The protein below binds the small molecule below.
Small molecule (SMILES): Fc1cccc(CCNCCNc2ccnc(-n3ccnc3)n2)c1

Binding-site contacts:
Ligand atom C3' contacts residue LEU41 of chain 1.A at 3.9 Å (hydrophobic).
Ligand atom C14 contacts residue HEM1 of chain 1.C at 3.8 Å.
Ligand atom F7' contacts residue MET40 of chain 1.A at 3.1 Å.
Ligand atom C5' contacts residue TRP10 of chain 1.B at 4.0 Å (hydrophobic).
Ligand atom C4' contacts residue MET40 of chain 1.A at 4.0 Å (hydrophobic).
Ligand atom C16 contacts residue PRO269 of chain 1.A at 3.8 Å (hydrophobic).
Ligand atom N11 contacts residue ALA270 of chain 1.A at 3.8 Å.
Ligand atom N13 contacts residue VAL271 of chain 1.A at 3.4 Å.
Ligand atom N17 contacts residue HEM1 of chain 1.C at 2.7 Å (h-bond).
Ligand atom N01 contacts residue HEM1 of chain 1.C at 2.3 Å.
Ligand atom C2' contacts residue TYR410 of chain 1.A at 3.6 Å (hydrophobic).
Ligand atom C2' contacts residue MET40 of chain 1.A at 3.8 Å (hydrophobic).
Ligand atom C12 contacts residue VAL271 of chain 1.A at 3.4 Å (hydrophobic).
Ligand atom C15 contacts residue VAL271 of chain 1.A at 3.9 Å (hydrophobic).
Ligand atom C15 contacts residue GLN182 of chain 1.A at 3.2 Å.
Ligand atom N11 contacts residue PRO269 of chain 1.A at 3.3 Å.
Ligand atom F7' contacts residue TYR410 of chain 1.A at 3.8 Å.
Ligand atom C14 contacts residue VAL271 of chain 1.A at 3.7 Å (hydrophobic).
Ligand atom C22 contacts residue HEM1 of chain 1.C at 3.2 Å.
Ligand atom C4' contacts residue TRP10 of chain 1.B at 4.0 Å (hydrophobic).
Ligand atom C05 contacts residue GLY290 of chain 1.A at 3.9 Å.
Ligand atom C02 contacts residue HEM1 of chain 1.C at 3.2 Å.
Ligand atom C05 contacts residue HEM1 of chain 1.C at 3.4 Å.
Ligand atom C22 contacts residue TRP382 of chain 1.A at 4.0 Å (hydrophobic).
Ligand atom N20 contacts residue HEM1 of chain 1.C at 3.3 Å (h-bond).
Ligand atom C16 contacts residue ALA270 of chain 1.A at 4.0 Å (hydrophobic).
Ligand atom C18 contacts residue HEM1 of chain 1.C at 3.2 Å.
Ligand atom C04 contacts residue PRO269 of chain 1.A at 3.4 Å (hydrophobic).
Ligand atom C16 contacts residue GLN182 of chain 1.A at 3.3 Å.
Ligand atom C12 contacts residue GLU296 of chain 1.A at 4.0 Å.
Ligand atom C4' contacts residue LEU41 of chain 1.A at 3.8 Å (hydrophobic).
Ligand atom C19 contacts residue HEM1 of chain 1.C at 3.8 Å.
Ligand atom N03 contacts residue VAL271 of chain 1.A at 3.8 Å.
Ligand atom C16 contacts residue VAL271 of chain 1.A at 3.9 Å (hydrophobic).
Ligand atom F7' contacts residue LEU41 of chain 1.A at 3.1 Å.
Ligand atom F7' contacts residue ARG118 of chain 1.A at 3.8 Å.
Ligand atom N13 contacts residue GLU296 of chain 1.A at 3.9 Å.
Ligand atom N13 contacts residue HEM1 of chain 1.C at 3.9 Å.
Ligand atom N11 contacts residue VAL271 of chain 1.A at 3.6 Å.
Ligand atom C3' contacts residue MET40 of chain 1.A at 3.7 Å (hydrophobic).

Sequence of chain 1.B:
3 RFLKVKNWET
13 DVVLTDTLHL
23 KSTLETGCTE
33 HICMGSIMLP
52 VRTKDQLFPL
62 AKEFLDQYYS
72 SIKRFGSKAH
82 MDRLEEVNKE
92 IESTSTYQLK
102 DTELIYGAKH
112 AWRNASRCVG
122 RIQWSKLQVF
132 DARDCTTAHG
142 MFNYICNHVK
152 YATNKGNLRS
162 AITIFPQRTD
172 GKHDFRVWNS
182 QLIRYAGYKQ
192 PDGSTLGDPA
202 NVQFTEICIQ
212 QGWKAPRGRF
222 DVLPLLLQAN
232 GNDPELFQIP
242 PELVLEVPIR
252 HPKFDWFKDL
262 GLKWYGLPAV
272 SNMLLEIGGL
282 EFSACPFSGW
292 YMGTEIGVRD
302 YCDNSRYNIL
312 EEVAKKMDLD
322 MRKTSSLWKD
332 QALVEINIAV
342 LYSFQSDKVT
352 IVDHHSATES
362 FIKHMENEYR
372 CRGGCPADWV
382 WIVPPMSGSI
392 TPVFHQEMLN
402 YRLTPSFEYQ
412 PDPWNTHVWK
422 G

Sequence of chain 1.A:
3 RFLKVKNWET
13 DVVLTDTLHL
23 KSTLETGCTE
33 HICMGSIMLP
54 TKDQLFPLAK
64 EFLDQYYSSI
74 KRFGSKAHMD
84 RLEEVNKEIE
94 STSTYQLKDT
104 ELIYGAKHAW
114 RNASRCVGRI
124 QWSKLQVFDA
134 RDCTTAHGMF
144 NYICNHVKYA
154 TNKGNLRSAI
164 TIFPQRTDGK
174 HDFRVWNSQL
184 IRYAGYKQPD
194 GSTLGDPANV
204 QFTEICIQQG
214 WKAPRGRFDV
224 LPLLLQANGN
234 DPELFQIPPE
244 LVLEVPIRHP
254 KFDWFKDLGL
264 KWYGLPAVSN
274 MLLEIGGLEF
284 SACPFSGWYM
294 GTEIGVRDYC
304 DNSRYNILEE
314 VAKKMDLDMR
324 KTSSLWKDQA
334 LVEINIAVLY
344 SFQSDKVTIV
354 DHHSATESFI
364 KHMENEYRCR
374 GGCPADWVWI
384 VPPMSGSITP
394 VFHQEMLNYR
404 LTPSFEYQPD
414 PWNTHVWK